Binding-site contacts:
Ligand atom C43 contacts residue ALA60 of chain 1.D at 3.6 Å (hydrophobic).
Ligand atom C13 contacts residue GLN100 of chain 1.D at 3.6 Å.
Ligand atom C23 contacts residue GLU63 of chain 1.D at 3.6 Å.
Ligand atom N4 contacts residue ASP70 of chain 1.D at 2.7 Å (salt-bridge).
Ligand atom C11 contacts residue GLN100 of chain 1.D at 3.7 Å.
Ligand atom N26 contacts residue CYS13 of chain 1.D at 3.7 Å.
Ligand atom C27 contacts residue LYS17 of chain 1.D at 3.6 Å.
Ligand atom C25 contacts residue CYS13 of chain 1.D at 3.6 Å (hydrophobic).
Ligand atom C27 contacts residue GLY11 of chain 1.D at 3.4 Å.
Ligand atom C43 contacts residue CYS13 of chain 1.D at 3.2 Å (hydrophobic).
Ligand atom O44 contacts residue LYS17 of chain 1.D at 3.0 Å (salt-bridge).
Ligand atom C45 contacts residue CYS13 of chain 1.D at 2.5 Å (hydrophobic).
Ligand atom C23 contacts residue TYR97 of chain 1.D at 3.5 Å (hydrophobic).
Ligand atom C17 contacts residue HIS96 of chain 1.D at 3.4 Å.
Ligand atom C32 contacts residue GLU63 of chain 1.D at 3.6 Å.
Ligand atom C34 contacts residue GLU63 of chain 1.D at 3.3 Å.
Ligand atom C32 contacts residue TYR97 of chain 1.D at 3.6 Å (hydrophobic).
Ligand atom N16 contacts residue HIS96 of chain 1.D at 2.6 Å (h-bond).
Ligand atom C24 contacts residue TYR97 of chain 1.D at 3.4 Å (hydrophobic).
Ligand atom N5 contacts residue ARG69 of chain 1.D at 3.5 Å.
Ligand atom O15 contacts residue HIS96 of chain 1.D at 3.0 Å (h-bond).
Ligand atom C18 contacts residue HIS96 of chain 1.D at 3.6 Å.
Ligand atom C9 contacts residue ARG103 of chain 1.D at 3.5 Å.
Ligand atom C8 contacts residue ASP70 of chain 1.D at 3.3 Å.
Ligand atom O15 contacts residue GLN100 of chain 1.D at 3.5 Å.
Ligand atom O44 contacts residue GDP1 of chain 1.P at 3.7 Å.
Ligand atom N4 contacts residue ARG103 of chain 1.D at 3.6 Å (salt-bridge).
Ligand atom O35 contacts residue HIS96 of chain 1.D at 3.3 Å (h-bond).
Ligand atom C14 contacts residue HIS96 of chain 1.D at 3.6 Å.
Ligand atom N4 contacts residue ARG69 of chain 1.D at 3.6 Å.
Ligand atom N26 contacts residue ALA60 of chain 1.D at 3.3 Å.
Ligand atom C46 contacts residue CYS13 of chain 1.D at 1.8 Å (hydrophobic).
Ligand atom C45 contacts residue PRO35 of chain 1.D at 3.4 Å (hydrophobic).
Ligand atom C34 contacts residue HIS96 of chain 1.D at 3.4 Å.
Ligand atom C25 contacts residue GLY61 of chain 1.D at 3.3 Å.
Ligand atom C9 contacts residue ASP70 of chain 1.D at 3.4 Å.
Ligand atom N31 contacts residue TYR97 of chain 1.D at 3.4 Å (h-bond).
Ligand atom C2 contacts residue ARG69 of chain 1.D at 3.5 Å.
Ligand atom C29 contacts residue ALA60 of chain 1.D at 3.6 Å (hydrophobic).
Ligand atom N33 contacts residue GLU63 of chain 1.D at 3.3 Å.

The protein below binds the small molecule below.
Small molecule (SMILES): C=Cc1cc2c(N3CCC4(CC3)CN(C(=O)CC)C4)nc(OC3CCN(C)CC3)nc2c(OCC)c1-c1c(C)ccc2[nH]ncc12

Sequence of chain 1.D:
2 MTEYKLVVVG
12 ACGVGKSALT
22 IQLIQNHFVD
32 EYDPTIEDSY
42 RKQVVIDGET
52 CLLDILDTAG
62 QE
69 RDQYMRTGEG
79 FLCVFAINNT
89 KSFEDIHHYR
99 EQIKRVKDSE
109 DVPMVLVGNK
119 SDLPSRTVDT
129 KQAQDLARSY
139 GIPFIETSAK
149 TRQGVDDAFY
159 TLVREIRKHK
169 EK